Sequence of chain 1.B:
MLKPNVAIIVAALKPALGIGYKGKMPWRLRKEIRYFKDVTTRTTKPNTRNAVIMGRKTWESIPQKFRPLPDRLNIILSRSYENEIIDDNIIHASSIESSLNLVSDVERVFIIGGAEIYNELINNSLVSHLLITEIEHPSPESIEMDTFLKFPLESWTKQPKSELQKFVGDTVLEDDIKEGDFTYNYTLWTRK

This protein binds this small molecule.
Small molecule (SMILES): NCC(=O)O

Binding-site contacts:
Ligand atom CA contacts residue ILE85 of chain 1.B at 3.9 Å (hydrophobic).
Ligand atom O contacts residue ILE85 of chain 1.B at 3.7 Å.